Sequence of chain 1.B:
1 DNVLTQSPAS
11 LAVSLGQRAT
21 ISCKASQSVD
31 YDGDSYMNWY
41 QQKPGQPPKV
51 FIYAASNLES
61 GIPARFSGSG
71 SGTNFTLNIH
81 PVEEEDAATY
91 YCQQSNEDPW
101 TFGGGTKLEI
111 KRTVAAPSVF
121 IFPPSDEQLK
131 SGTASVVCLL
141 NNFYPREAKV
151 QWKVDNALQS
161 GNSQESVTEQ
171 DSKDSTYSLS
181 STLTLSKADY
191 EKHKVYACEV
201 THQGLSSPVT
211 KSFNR

Binding-site contacts:
Ligand atom C6 contacts residue THR76 of chain 1.B at 4.0 Å.
Ligand atom O5 contacts residue THR76 of chain 1.B at 4.1 Å.
Ligand atom O5 contacts residue ASN74 of chain 1.B at 2.4 Å (h-bond).
Ligand atom C5 contacts residue THR76 of chain 1.B at 4.4 Å.
Ligand atom C4 contacts residue ASN74 of chain 1.B at 4.2 Å.
Ligand atom N2 contacts residue ASN74 of chain 1.B at 2.8 Å (h-bond).
Ligand atom C1 contacts residue ASN74 of chain 1.B at 1.4 Å.
Ligand atom C2 contacts residue ASN74 of chain 1.B at 2.4 Å.
Ligand atom O6 contacts residue THR76 of chain 1.B at 3.2 Å (h-bond).
Ligand atom O7 contacts residue ASN74 of chain 1.B at 3.6 Å.
Ligand atom C3 contacts residue ASN74 of chain 1.B at 3.7 Å.
Ligand atom C5 contacts residue ASN74 of chain 1.B at 3.7 Å.
Ligand atom C7 contacts residue ASN74 of chain 1.B at 3.4 Å.
Ligand atom C8 contacts residue ASN74 of chain 1.B at 4.5 Å.

This protein binds this small molecule.
Small molecule (SMILES): CC(=O)N[C@@H]1[C@@H](O)[C@H](O)[C@@H](CO)O[C@H]1O